Binding-site contacts:
Ligand atom C3 contacts residue ILE101 of chain 1.A at 4.5 Å (hydrophobic).
Ligand atom N2 contacts residue ASP294 of chain 1.A at 3.8 Å.
Ligand atom C contacts residue SER298 of chain 1.A at 4.4 Å.
Ligand atom S contacts residue TYR100 of chain 1.A at 4.4 Å.
Ligand atom C9 contacts residue TYR100 of chain 1.A at 4.3 Å (hydrophobic).
Ligand atom C1 contacts residue THR295 of chain 1.A at 4.0 Å.
Ligand atom S contacts residue TYR97 of chain 1.A at 2.8 Å (h-bond).
Ligand atom C contacts residue THR295 of chain 1.A at 4.5 Å.
Ligand atom C12 contacts residue ASP294 of chain 1.A at 3.3 Å.
Ligand atom N contacts residue TYR97 of chain 1.A at 3.0 Å (h-bond).
Ligand atom C13 contacts residue ASP294 of chain 1.A at 4.2 Å.
Ligand atom N1 contacts residue TYR100 of chain 1.A at 4.3 Å.
Ligand atom C8 contacts residue GLN192 of chain 1.A at 4.4 Å.
Ligand atom C9 contacts residue GLN192 of chain 1.A at 3.5 Å.
Ligand atom C1 contacts residue SER298 of chain 1.A at 3.4 Å.
Ligand atom C8 contacts residue ASP294 of chain 1.A at 3.7 Å.
Ligand atom N2 contacts residue PHE194 of chain 1.A at 3.9 Å.
Ligand atom C6 contacts residue ASP294 of chain 1.A at 4.0 Å.
Ligand atom O contacts residue ASP294 of chain 1.A at 3.5 Å.
Ligand atom C8 contacts residue TYR100 of chain 1.A at 4.4 Å (hydrophobic).
Ligand atom N contacts residue ILE101 of chain 1.A at 4.4 Å.
Ligand atom C13 contacts residue PHE194 of chain 1.A at 3.7 Å (hydrophobic).
Ligand atom C10 contacts residue GLN192 of chain 1.A at 3.4 Å.
Ligand atom C3 contacts residue SER298 of chain 1.A at 4.0 Å.
Ligand atom C2 contacts residue THR295 of chain 1.A at 4.4 Å.
Ligand atom C9 contacts residue ASP294 of chain 1.A at 3.9 Å.
Ligand atom N1 contacts residue TYR97 of chain 1.A at 4.4 Å.
Ligand atom N contacts residue SER298 of chain 1.A at 4.2 Å.
Ligand atom C11 contacts residue ASP294 of chain 1.A at 3.4 Å.
Ligand atom N contacts residue ASP294 of chain 1.A at 4.1 Å.
Ligand atom C10 contacts residue ASP294 of chain 1.A at 3.9 Å.
Ligand atom C2 contacts residue SER298 of chain 1.A at 4.4 Å.
Ligand atom C11 contacts residue GLN192 of chain 1.A at 4.4 Å.
Ligand atom C7 contacts residue ASP294 of chain 1.A at 4.4 Å.
Ligand atom C6 contacts residue TYR97 of chain 1.A at 4.2 Å (hydrophobic).
Ligand atom C3 contacts residue ASP294 of chain 1.A at 4.1 Å.

This protein binds this small molecule.
Small molecule (SMILES): CCCCCCOc1nsnc1C1=CCCN(C)C1

Sequence of chain 1.A:
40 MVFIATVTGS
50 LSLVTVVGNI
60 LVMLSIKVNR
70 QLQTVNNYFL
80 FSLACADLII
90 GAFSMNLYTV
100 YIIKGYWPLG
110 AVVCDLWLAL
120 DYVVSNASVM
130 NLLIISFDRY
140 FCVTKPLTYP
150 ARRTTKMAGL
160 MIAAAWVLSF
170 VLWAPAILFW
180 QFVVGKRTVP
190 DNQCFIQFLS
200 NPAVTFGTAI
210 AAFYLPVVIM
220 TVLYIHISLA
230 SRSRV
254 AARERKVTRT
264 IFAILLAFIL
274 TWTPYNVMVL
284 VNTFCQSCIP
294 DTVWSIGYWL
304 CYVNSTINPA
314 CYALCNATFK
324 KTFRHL